Sequence of chain 10.K:
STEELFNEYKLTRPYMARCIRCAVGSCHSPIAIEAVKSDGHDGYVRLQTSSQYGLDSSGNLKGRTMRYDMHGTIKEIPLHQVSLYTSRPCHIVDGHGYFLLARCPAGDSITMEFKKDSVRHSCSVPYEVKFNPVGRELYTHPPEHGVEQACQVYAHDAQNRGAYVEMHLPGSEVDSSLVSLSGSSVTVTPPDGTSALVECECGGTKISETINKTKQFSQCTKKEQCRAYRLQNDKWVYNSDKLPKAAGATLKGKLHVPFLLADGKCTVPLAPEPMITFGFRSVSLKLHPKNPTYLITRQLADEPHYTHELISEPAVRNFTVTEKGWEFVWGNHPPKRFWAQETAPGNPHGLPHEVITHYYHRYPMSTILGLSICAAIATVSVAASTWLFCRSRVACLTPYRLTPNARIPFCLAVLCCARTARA

This protein binds this small molecule.
Small molecule (SMILES): CC(=O)N[C@@H]1[C@@H](O)[C@H](O)[C@@H](CO)O[C@H]1O

Binding-site contacts:
Ligand atom O7 contacts residue ASN212 of chain 10.K at 4.1 Å.
Ligand atom C1 contacts residue ILE211 of chain 10.K at 4.2 Å (hydrophobic).
Ligand atom C1 contacts residue ASN212 of chain 10.K at 1.4 Å.
Ligand atom C2 contacts residue ASN212 of chain 10.K at 2.5 Å.
Ligand atom C5 contacts residue ASN212 of chain 10.K at 3.7 Å.
Ligand atom C4 contacts residue ASN212 of chain 10.K at 4.2 Å.
Ligand atom C3 contacts residue ASN212 of chain 10.K at 3.8 Å.
Ligand atom N2 contacts residue ASN212 of chain 10.K at 2.9 Å (h-bond).
Ligand atom N2 contacts residue ILE211 of chain 10.K at 4.0 Å.
Ligand atom O5 contacts residue ASN212 of chain 10.K at 2.4 Å (h-bond).
Ligand atom C7 contacts residue ASN212 of chain 10.K at 3.7 Å.